Binding-site contacts:
Ligand atom C42 contacts residue ASN200 of chain 1.B at 3.5 Å.
Ligand atom C11 contacts residue GLY331 of chain 1.B at 3.7 Å.
Ligand atom C61 contacts residue PHE329 of chain 1.B at 3.2 Å (hydrophobic).
Ligand atom O3 contacts residue GLN202 of chain 1.B at 3.2 Å (h-bond).
Ligand atom O3 contacts residue GLY246 of chain 1.B at 3.3 Å.
Ligand atom O11 contacts residue GLY331 of chain 1.B at 3.5 Å.
Ligand atom C6 contacts residue PHE234 of chain 1.B at 3.7 Å (hydrophobic).
Ligand atom C1A contacts residue PHE329 of chain 1.B at 3.7 Å (hydrophobic).
Ligand atom O21 contacts residue GLY246 of chain 1.B at 3.7 Å.
Ligand atom C12 contacts residue FAD1 of chain 1.J at 3.4 Å.
Ligand atom C42 contacts residue PHE329 of chain 1.B at 3.6 Å (hydrophobic).
Ligand atom C10 contacts residue ALA330 of chain 1.B at 3.7 Å (hydrophobic).
Ligand atom C21 contacts residue PHE234 of chain 1.B at 3.8 Å (hydrophobic).
Ligand atom C42 contacts residue SER248 of chain 1.B at 3.5 Å.
Ligand atom O21 contacts residue HIS244 of chain 1.B at 3.5 Å (h-bond).
Ligand atom O3 contacts residue PHE234 of chain 1.B at 3.7 Å.
Ligand atom C5 contacts residue PHE234 of chain 1.B at 3.5 Å (hydrophobic).
Ligand atom C6 contacts residue PHE329 of chain 1.B at 3.8 Å (hydrophobic).
Ligand atom C43 contacts residue PRO328 of chain 1.B at 3.5 Å (hydrophobic).
Ligand atom C2 contacts residue PHE234 of chain 1.B at 3.6 Å (hydrophobic).
Ligand atom C9 contacts residue PHE329 of chain 1.B at 3.8 Å (hydrophobic).
Ligand atom I7 contacts residue PHE329 of chain 1.B at 3.6 Å.
Ligand atom O1 contacts residue ARG223 of chain 1.B at 3.0 Å (salt-bridge).
Ligand atom C5A contacts residue PRO328 of chain 1.B at 3.5 Å (hydrophobic).
Ligand atom C1A contacts residue GLY331 of chain 1.B at 3.6 Å.
Ligand atom O10 contacts residue GLY331 of chain 1.B at 3.0 Å.
Ligand atom C5 contacts residue PRO328 of chain 1.B at 3.8 Å (hydrophobic).
Ligand atom C43 contacts residue FAD1 of chain 1.J at 3.0 Å.
Ligand atom C7 contacts residue PHE329 of chain 1.B at 3.0 Å (hydrophobic).
Ligand atom I7 contacts residue MET385 of chain 1.B at 3.3 Å.
Ligand atom O12 contacts residue FAD1 of chain 1.J at 2.6 Å (h-bond).
Ligand atom O1C contacts residue FAD1 of chain 1.J at 2.9 Å (h-bond).
Ligand atom O10 contacts residue ALA330 of chain 1.B at 3.7 Å.
Ligand atom C9 contacts residue ALA330 of chain 1.B at 3.9 Å (hydrophobic).
Ligand atom C41 contacts residue PRO328 of chain 1.B at 3.5 Å (hydrophobic).
Ligand atom C8 contacts residue PHE329 of chain 1.B at 3.3 Å (hydrophobic).
Ligand atom C4 contacts residue PHE234 of chain 1.B at 3.5 Å (hydrophobic).
Ligand atom O21 contacts residue PHE234 of chain 1.B at 3.6 Å.
Ligand atom C10 contacts residue GLY331 of chain 1.B at 3.4 Å.
Ligand atom C3 contacts residue PHE234 of chain 1.B at 3.5 Å (hydrophobic).

The small molecule below binds the protein below.
Small molecule (SMILES): CN(C)[C@@H]1C(O)=C(C(N)=O)C(=O)[C@@]2(O)C(O)=C3C(=O)c4c(O)ccc(I)c4C[C@H]3C[C@@H]12

Sequence of chain 1.B:
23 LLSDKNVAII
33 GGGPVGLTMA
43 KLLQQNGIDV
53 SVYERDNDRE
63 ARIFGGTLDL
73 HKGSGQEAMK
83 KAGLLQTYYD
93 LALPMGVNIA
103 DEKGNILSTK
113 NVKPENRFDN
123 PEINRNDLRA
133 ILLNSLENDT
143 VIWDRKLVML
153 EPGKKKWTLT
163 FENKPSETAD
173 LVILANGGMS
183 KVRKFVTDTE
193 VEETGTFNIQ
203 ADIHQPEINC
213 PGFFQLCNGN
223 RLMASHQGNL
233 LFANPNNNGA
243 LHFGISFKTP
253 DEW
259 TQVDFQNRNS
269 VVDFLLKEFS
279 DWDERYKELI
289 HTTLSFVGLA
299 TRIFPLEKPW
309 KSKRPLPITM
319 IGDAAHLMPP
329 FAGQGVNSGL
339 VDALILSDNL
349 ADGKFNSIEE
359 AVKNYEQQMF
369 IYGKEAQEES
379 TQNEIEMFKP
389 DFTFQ